The small molecule below binds the protein below.
Small molecule (SMILES): Nc1ccn([C@@H]2CS[C@H](CO)O2)c(=O)n1

Sequence of chain 2.A:
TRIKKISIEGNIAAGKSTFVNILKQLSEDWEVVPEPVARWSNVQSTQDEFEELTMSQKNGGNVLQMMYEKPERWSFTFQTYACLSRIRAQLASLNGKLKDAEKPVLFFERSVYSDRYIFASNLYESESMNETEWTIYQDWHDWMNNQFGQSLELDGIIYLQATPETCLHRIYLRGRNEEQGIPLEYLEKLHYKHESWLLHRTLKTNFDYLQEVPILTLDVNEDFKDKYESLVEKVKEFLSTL

Binding-site contacts:
Ligand atom N2 contacts residue PHE157 of chain 2.A at 3.2 Å.
Ligand atom S1 contacts residue TRP78 of chain 2.A at 3.6 Å.
Ligand atom O1 contacts residue MET105 of chain 2.A at 3.6 Å.
Ligand atom C1 contacts residue GLN117 of chain 2.A at 3.6 Å.
Ligand atom C4 contacts residue PHE157 of chain 2.A at 3.7 Å (hydrophobic).
Ligand atom C8 contacts residue GLU73 of chain 2.A at 3.4 Å.
Ligand atom N2 contacts residue GLN117 of chain 2.A at 2.9 Å (h-bond).
Ligand atom N3 contacts residue ASP153 of chain 2.A at 2.9 Å (salt-bridge).
Ligand atom C6 contacts residue TYR106 of chain 2.A at 3.3 Å (hydrophobic).
Ligand atom O3 contacts residue GLU73 of chain 2.A at 3.6 Å.
Ligand atom C7 contacts residue TRP78 of chain 2.A at 3.9 Å (hydrophobic).
Ligand atom O1 contacts residue PHE157 of chain 2.A at 3.4 Å.
Ligand atom O1 contacts residue GLN117 of chain 2.A at 3.5 Å (h-bond).
Ligand atom O1 contacts residue PHE116 of chain 2.A at 3.6 Å.
Ligand atom C7 contacts residue GLU73 of chain 2.A at 3.9 Å.
Ligand atom C5 contacts residue ARG124 of chain 2.A at 3.8 Å.
Ligand atom C3 contacts residue ASP153 of chain 2.A at 3.7 Å.
Ligand atom N3 contacts residue PHE157 of chain 2.A at 3.6 Å.
Ligand atom C5 contacts residue ASP153 of chain 2.A at 3.7 Å.
Ligand atom S1 contacts residue LEU102 of chain 2.A at 3.6 Å.
Ligand atom C5 contacts residue GLU73 of chain 2.A at 3.8 Å.
Ligand atom O2 contacts residue ARG148 of chain 2.A at 3.6 Å (salt-bridge).
Ligand atom C1 contacts residue PHE116 of chain 2.A at 3.6 Å (hydrophobic).
Ligand atom N1 contacts residue PHE157 of chain 2.A at 3.5 Å.
Ligand atom C6 contacts residue LEU102 of chain 2.A at 3.5 Å (hydrophobic).
Ligand atom N2 contacts residue PHE116 of chain 2.A at 3.5 Å.
Ligand atom C3 contacts residue PHE157 of chain 2.A at 3.4 Å (hydrophobic).
Ligand atom O3 contacts residue ILE50 of chain 2.A at 3.6 Å.
Ligand atom C7 contacts residue PHE157 of chain 2.A at 4.0 Å (hydrophobic).
Ligand atom N3 contacts residue GLN117 of chain 2.A at 2.8 Å (h-bond).
Ligand atom C1 contacts residue PHE157 of chain 2.A at 3.2 Å (hydrophobic).
Ligand atom C8 contacts residue ARG148 of chain 2.A at 3.6 Å.
Ligand atom C6 contacts residue PHE116 of chain 2.A at 4.0 Å (hydrophobic).
Ligand atom C3 contacts residue GLN117 of chain 2.A at 3.6 Å.
Ligand atom O3 contacts residue ARG148 of chain 2.A at 2.9 Å (salt-bridge).
Ligand atom O2 contacts residue ILE50 of chain 2.A at 3.7 Å.
Ligand atom C5 contacts residue PHE157 of chain 2.A at 3.7 Å (hydrophobic).
Ligand atom O2 contacts residue PHE157 of chain 2.A at 4.0 Å.
Ligand atom C7 contacts residue ARG148 of chain 2.A at 3.7 Å.
Ligand atom N3 contacts residue ALA120 of chain 2.A at 3.9 Å.